This small molecule binds to this protein.
Small molecule (SMILES): Nc1ncnc2c1ncn2[C@@H]1O[C@H](COP(=O)(O)[C@H](Cl)P(=O)(O)O)[C@@H](O)[C@H]1O

Sequence of chain 1.B:
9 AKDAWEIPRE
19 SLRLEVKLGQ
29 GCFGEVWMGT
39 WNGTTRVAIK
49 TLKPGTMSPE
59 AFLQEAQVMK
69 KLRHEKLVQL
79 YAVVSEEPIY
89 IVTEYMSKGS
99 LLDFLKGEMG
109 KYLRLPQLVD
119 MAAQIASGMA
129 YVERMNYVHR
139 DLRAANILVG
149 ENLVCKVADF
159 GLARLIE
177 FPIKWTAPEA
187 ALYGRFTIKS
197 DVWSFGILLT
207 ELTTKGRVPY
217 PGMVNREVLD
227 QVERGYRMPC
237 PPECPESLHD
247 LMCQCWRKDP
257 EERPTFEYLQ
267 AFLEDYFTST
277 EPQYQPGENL

Binding-site contacts:
Ligand atom N1 contacts residue MET94 of chain 1.B at 3.1 Å (h-bond).
Ligand atom N6 contacts residue GLU92 of chain 1.B at 3.0 Å (salt-bridge).
Ligand atom O4' contacts residue GLY27 of chain 1.B at 3.5 Å.
Ligand atom CL2 contacts residue LYS48 of chain 1.B at 3.5 Å.
Ligand atom O5' contacts residue VAL34 of chain 1.B at 3.7 Å.
Ligand atom PB contacts residue ASP157 of chain 1.B at 3.8 Å.
Ligand atom O4' contacts residue VAL34 of chain 1.B at 3.5 Å.
Ligand atom O1A contacts residue LYS48 of chain 1.B at 2.8 Å (salt-bridge).
Ligand atom C5' contacts residue GLN28 of chain 1.B at 3.3 Å.
Ligand atom O3' contacts residue SER98 of chain 1.B at 3.7 Å.
Ligand atom N3 contacts residue LEU26 of chain 1.B at 3.8 Å.
Ligand atom O2B contacts residue MG1 of chain 1.F at 2.3 Å.
Ligand atom O3B contacts residue PHE31 of chain 1.B at 3.1 Å (h-bond).
Ligand atom O1A contacts residue ASP157 of chain 1.B at 3.6 Å.
Ligand atom C6 contacts residue ALA46 of chain 1.B at 3.5 Å (hydrophobic).
Ligand atom O3B contacts residue CYS30 of chain 1.B at 3.4 Å (h-bond).
Ligand atom O1B contacts residue MG1 of chain 1.F at 3.5 Å.
Ligand atom C8 contacts residue VAL34 of chain 1.B at 3.6 Å (hydrophobic).
Ligand atom PA contacts residue MG1 of chain 1.F at 3.5 Å.
Ligand atom C3A contacts residue GLN28 of chain 1.B at 3.7 Å.
Ligand atom O2A contacts residue ASP157 of chain 1.B at 3.5 Å (salt-bridge).
Ligand atom N6 contacts residue ALA46 of chain 1.B at 3.3 Å.
Ligand atom O3B contacts residue GLY29 of chain 1.B at 3.4 Å.
Ligand atom C5 contacts residue LEU146 of chain 1.B at 3.4 Å (hydrophobic).
Ligand atom N7 contacts residue LEU146 of chain 1.B at 3.7 Å.
Ligand atom O3B contacts residue GLY32 of chain 1.B at 3.5 Å (h-bond).
Ligand atom C2 contacts residue MET94 of chain 1.B at 3.4 Å (hydrophobic).
Ligand atom CL2 contacts residue GLY32 of chain 1.B at 3.2 Å.
Ligand atom C4' contacts residue GLY27 of chain 1.B at 3.7 Å.
Ligand atom N6 contacts residue LEU146 of chain 1.B at 3.5 Å.
Ligand atom O1B contacts residue ASP157 of chain 1.B at 3.0 Å (salt-bridge).
Ligand atom N6 contacts residue THR91 of chain 1.B at 3.3 Å (h-bond).
Ligand atom O2A contacts residue ASN144 of chain 1.B at 3.4 Å (h-bond).
Ligand atom C6 contacts residue LEU146 of chain 1.B at 3.4 Å (hydrophobic).
Ligand atom O2A contacts residue MG1 of chain 1.F at 2.4 Å.
Ligand atom O1B contacts residue LYS48 of chain 1.B at 2.9 Å (salt-bridge).
Ligand atom O2B contacts residue ASP157 of chain 1.B at 3.4 Å (salt-bridge).
Ligand atom N9 contacts residue VAL34 of chain 1.B at 3.8 Å.
Ligand atom PB contacts residue MG1 of chain 1.F at 3.3 Å.
Ligand atom C4 contacts residue LEU146 of chain 1.B at 3.8 Å (hydrophobic).